This protein binds this small molecule.
Small molecule (SMILES): CC(=O)N[C@H]1[C@H](O[C@H]2[C@H](O)[C@@H](NC(C)=O)CO[C@@H]2CO)O[C@H](CO)[C@@H](O[C@@H]2O[C@H](CO)[C@@H](O)[C@H](O)[C@@H]2O)[C@@H]1O

Sequence of chain 1.A:
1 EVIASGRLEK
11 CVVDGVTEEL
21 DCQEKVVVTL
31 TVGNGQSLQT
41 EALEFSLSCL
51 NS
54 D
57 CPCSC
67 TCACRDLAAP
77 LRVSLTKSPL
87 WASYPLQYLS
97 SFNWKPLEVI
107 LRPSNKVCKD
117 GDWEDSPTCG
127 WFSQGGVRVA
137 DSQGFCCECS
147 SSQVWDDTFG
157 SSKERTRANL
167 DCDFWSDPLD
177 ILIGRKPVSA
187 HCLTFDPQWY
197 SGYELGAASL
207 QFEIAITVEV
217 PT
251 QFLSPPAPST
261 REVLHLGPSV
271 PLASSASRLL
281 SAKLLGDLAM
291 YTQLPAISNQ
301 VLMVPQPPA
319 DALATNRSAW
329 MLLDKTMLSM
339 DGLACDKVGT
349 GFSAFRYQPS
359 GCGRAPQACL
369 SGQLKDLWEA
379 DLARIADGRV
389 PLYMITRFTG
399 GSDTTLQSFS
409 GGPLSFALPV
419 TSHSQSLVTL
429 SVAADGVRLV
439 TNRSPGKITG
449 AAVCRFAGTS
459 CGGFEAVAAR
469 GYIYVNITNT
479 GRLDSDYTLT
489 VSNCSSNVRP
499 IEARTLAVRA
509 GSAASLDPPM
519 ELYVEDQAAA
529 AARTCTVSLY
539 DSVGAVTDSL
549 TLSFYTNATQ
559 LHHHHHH

Binding-site contacts:
Ligand atom O7 contacts residue GLY448 of chain 1.A at 3.3 Å.
Ligand atom C8 contacts residue GLY448 of chain 1.A at 3.7 Å.
Ligand atom N2 contacts residue ASN474 of chain 1.A at 2.9 Å (h-bond).
Ligand atom C3 contacts residue ASN474 of chain 1.A at 3.8 Å.
Ligand atom C8 contacts residue ASN474 of chain 1.A at 4.3 Å.
Ligand atom O7 contacts residue ALA449 of chain 1.A at 4.3 Å.
Ligand atom C4 contacts residue ASN474 of chain 1.A at 4.2 Å.
Ligand atom C2 contacts residue ASN474 of chain 1.A at 2.5 Å.
Ligand atom C7 contacts residue GLY448 of chain 1.A at 4.0 Å.
Ligand atom C7 contacts residue ALA449 of chain 1.A at 4.4 Å (hydrophobic).
Ligand atom C8 contacts residue ALA450 of chain 1.A at 4.0 Å (hydrophobic).
Ligand atom O7 contacts residue THR447 of chain 1.A at 3.9 Å.
Ligand atom C8 contacts residue TYR472 of chain 1.A at 3.9 Å (hydrophobic).
Ligand atom C7 contacts residue ASN474 of chain 1.A at 3.1 Å.
Ligand atom C5 contacts residue ASN474 of chain 1.A at 3.6 Å.
Ligand atom C1 contacts residue ASN474 of chain 1.A at 1.4 Å.
Ligand atom O5 contacts residue ASN474 of chain 1.A at 2.4 Å (h-bond).
Ligand atom O7 contacts residue ASN474 of chain 1.A at 3.0 Å (h-bond).
Ligand atom C8 contacts residue ALA449 of chain 1.A at 3.6 Å (hydrophobic).